Sequence of chain 1.B:
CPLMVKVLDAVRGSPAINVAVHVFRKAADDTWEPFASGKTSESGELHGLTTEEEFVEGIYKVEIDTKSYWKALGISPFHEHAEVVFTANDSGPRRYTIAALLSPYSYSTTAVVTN

The protein below binds the small molecule below.
Small molecule (SMILES): O=C1C[C@@H](c2ccc(O)cc2)Oc2cc(O)cc(O)c21

Sequence of chain 2.A:
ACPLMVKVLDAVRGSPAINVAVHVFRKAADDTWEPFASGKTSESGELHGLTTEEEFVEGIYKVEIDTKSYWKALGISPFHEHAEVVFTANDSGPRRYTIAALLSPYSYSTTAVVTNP

Binding-site contacts:
Ligand atom C6 contacts residue NAR1 of chain 2.L at 0.5 Å.
Ligand atom C3 contacts residue NAR1 of chain 2.L at 0.6 Å.
Ligand atom C10 contacts residue NAR1 of chain 2.L at 1.3 Å.
Ligand atom O2 contacts residue ALA100 of chain 1.B at 3.3 Å.
Ligand atom C15 contacts residue ALA100 of chain 2.B at 3.7 Å (hydrophobic).
Ligand atom O2 contacts residue NAR1 of chain 2.L at 3.5 Å.
Ligand atom C3 contacts residue LYS7 of chain 2.B at 3.1 Å.
Ligand atom O1 contacts residue NAR1 of chain 2.L at 0.4 Å (h-bond).
Ligand atom C12 contacts residue LEU102 of chain 1.B at 3.2 Å (hydrophobic).
Ligand atom C15 contacts residue NAR1 of chain 2.L at 2.5 Å.
Ligand atom C2 contacts residue LYS7 of chain 1.B at 3.5 Å.
Ligand atom O4 contacts residue NAR1 of chain 2.L at 0.6 Å.
Ligand atom C14 contacts residue SER109 of chain 2.B at 3.0 Å.
Ligand atom O3 contacts residue LEU102 of chain 1.B at 3.1 Å.
Ligand atom C4 contacts residue NAR1 of chain 2.L at 1.4 Å.
Ligand atom O3 contacts residue NAR1 of chain 2.L at 3.6 Å.
Ligand atom C13 contacts residue SER109 of chain 2.B at 2.3 Å.
Ligand atom C8 contacts residue NAR1 of chain 2.L at 2.0 Å.
Ligand atom C12 contacts residue SER109 of chain 2.B at 3.1 Å.
Ligand atom C12 contacts residue NAR1 of chain 2.L at 1.4 Å.
Ligand atom O5 contacts residue NAR1 of chain 2.L at 2.6 Å (h-bond).
Ligand atom C11 contacts residue NAR1 of chain 2.L at 0.1 Å.
Ligand atom C13 contacts residue THR111 of chain 2.B at 3.2 Å.
Ligand atom C9 contacts residue NAR1 of chain 2.L at 1.2 Å.
Ligand atom O3 contacts residue SER107 of chain 2.A at 3.7 Å.
Ligand atom C14 contacts residue ALA100 of chain 2.B at 3.6 Å (hydrophobic).
Ligand atom C5 contacts residue NAR1 of chain 2.L at 1.2 Å.
Ligand atom O4 contacts residue LYS7 of chain 1.B at 2.7 Å (salt-bridge).
Ligand atom C1 contacts residue NAR1 of chain 2.L at 1.1 Å.
Ligand atom C7 contacts residue NAR1 of chain 2.L at 2.3 Å.
Ligand atom C2 contacts residue LYS7 of chain 2.B at 3.7 Å.
Ligand atom O3 contacts residue THR111 of chain 2.B at 3.1 Å (h-bond).
Ligand atom C13 contacts residue NAR1 of chain 2.L at 2.5 Å.
Ligand atom C14 contacts residue NAR1 of chain 2.L at 3.0 Å.
Ligand atom C2 contacts residue NAR1 of chain 2.L at 0.5 Å.
Ligand atom C13 contacts residue LEU102 of chain 1.B at 3.3 Å (hydrophobic).
Ligand atom C7 contacts residue ALA100 of chain 1.B at 3.4 Å (hydrophobic).
Ligand atom C14 contacts residue THR111 of chain 2.B at 3.1 Å.
Ligand atom O2 contacts residue VAL113 of chain 1.B at 3.7 Å.
Ligand atom O3 contacts residue SER109 of chain 2.B at 1.8 Å (h-bond).

Sequence of chain 2.B:
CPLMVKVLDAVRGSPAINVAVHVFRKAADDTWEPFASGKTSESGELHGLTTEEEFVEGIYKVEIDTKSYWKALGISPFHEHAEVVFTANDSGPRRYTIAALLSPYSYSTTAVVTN